The protein below binds the small molecule below.
Small molecule (SMILES): O=C(O)[C@@H]1CCCN1

Sequence of chain 6.A:
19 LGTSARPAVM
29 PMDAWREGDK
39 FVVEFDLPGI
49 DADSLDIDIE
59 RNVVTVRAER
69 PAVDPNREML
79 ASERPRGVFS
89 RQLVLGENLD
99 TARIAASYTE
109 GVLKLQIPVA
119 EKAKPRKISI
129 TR

Binding-site contacts:
Ligand atom N contacts residue ARG124 of chain 6.A at 3.8 Å.
Ligand atom CG contacts residue PRO123 of chain 6.A at 4.4 Å (hydrophobic).
Ligand atom N contacts residue LYS125 of chain 6.A at 2.8 Å (salt-bridge).
Ligand atom C contacts residue ARG124 of chain 6.A at 4.4 Å.
Ligand atom O contacts residue ARG124 of chain 6.A at 4.1 Å.
Ligand atom CG contacts residue LYS125 of chain 6.A at 3.7 Å.
Ligand atom CA contacts residue LYS125 of chain 6.A at 4.2 Å.
Ligand atom CD contacts residue LYS125 of chain 6.A at 2.9 Å.
Ligand atom CB contacts residue ARG124 of chain 6.A at 4.3 Å.
Ligand atom CD contacts residue ARG124 of chain 6.A at 3.1 Å.
Ligand atom CG contacts residue ARG124 of chain 6.A at 3.9 Å.